This small molecule binds to this protein.
Small molecule (SMILES): CC[C@H](O)P(=O)(O)O

Binding-site contacts:
Ligand atom C2 contacts residue LEU372 of chain 1.D at 4.1 Å (hydrophobic).
Ligand atom O2 contacts residue LYS22 of chain 1.D at 2.7 Å (salt-bridge).
Ligand atom C1 contacts residue ARG333 of chain 1.D at 4.4 Å.
Ligand atom C3 contacts residue ILE121 of chain 1.D at 3.8 Å (hydrophobic).
Ligand atom O2 contacts residue ASP50 of chain 1.D at 3.8 Å.
Ligand atom C1 contacts residue UD11 of chain 1.X at 4.1 Å.
Ligand atom C2 contacts residue UD11 of chain 1.X at 3.7 Å.
Ligand atom P1 contacts residue ARG124 of chain 1.D at 3.8 Å.
Ligand atom O1 contacts residue LYS22 of chain 1.D at 3.4 Å (salt-bridge).
Ligand atom C1 contacts residue ARG399 of chain 1.D at 4.3 Å.
Ligand atom P1 contacts residue ARG399 of chain 1.D at 3.7 Å.
Ligand atom O3 contacts residue GLY118 of chain 1.D at 3.3 Å.
Ligand atom C3 contacts residue ARG333 of chain 1.D at 3.8 Å.
Ligand atom O2 contacts residue ARG399 of chain 1.D at 2.9 Å (salt-bridge).
Ligand atom O1 contacts residue ASP307 of chain 1.D at 4.4 Å.
Ligand atom C2 contacts residue LYS22 of chain 1.D at 3.8 Å.
Ligand atom C3 contacts residue CYS119 of chain 1.D at 2.9 Å (hydrophobic).
Ligand atom P1 contacts residue ARG95 of chain 1.D at 3.8 Å.
Ligand atom C3 contacts residue UD11 of chain 1.X at 3.5 Å.
Ligand atom C3 contacts residue ARG124 of chain 1.D at 3.9 Å.
Ligand atom O4 contacts residue ARG124 of chain 1.D at 2.8 Å (salt-bridge).
Ligand atom O2 contacts residue UD11 of chain 1.X at 3.6 Å.
Ligand atom C2 contacts residue ARG399 of chain 1.D at 3.9 Å.
Ligand atom O3 contacts residue CYS119 of chain 1.D at 2.7 Å (h-bond).
Ligand atom O3 contacts residue ARG95 of chain 1.D at 3.6 Å.
Ligand atom P1 contacts residue CYS119 of chain 1.D at 3.8 Å.
Ligand atom C2 contacts residue CYS119 of chain 1.D at 2.8 Å (hydrophobic).
Ligand atom O4 contacts residue ARG95 of chain 1.D at 3.7 Å.
Ligand atom O1 contacts residue LEU372 of chain 1.D at 4.1 Å.
Ligand atom O3 contacts residue ARG399 of chain 1.D at 3.4 Å (salt-bridge).
Ligand atom O2 contacts residue ARG95 of chain 1.D at 3.8 Å.
Ligand atom C1 contacts residue CYS119 of chain 1.D at 1.8 Å (hydrophobic).
Ligand atom O1 contacts residue CYS119 of chain 1.D at 4.0 Å.
Ligand atom O1 contacts residue UD11 of chain 1.X at 2.7 Å (h-bond).
Ligand atom O3 contacts residue ARG124 of chain 1.D at 2.9 Å (salt-bridge).
Ligand atom P1 contacts residue UD11 of chain 1.X at 4.0 Å.
Ligand atom O1 contacts residue ASN23 of chain 1.D at 3.9 Å.
Ligand atom P1 contacts residue LYS22 of chain 1.D at 3.9 Å.
Ligand atom O4 contacts residue UD11 of chain 1.X at 2.8 Å (h-bond).
Ligand atom C3 contacts residue ASP307 of chain 1.D at 4.1 Å.

Sequence of chain 1.D:
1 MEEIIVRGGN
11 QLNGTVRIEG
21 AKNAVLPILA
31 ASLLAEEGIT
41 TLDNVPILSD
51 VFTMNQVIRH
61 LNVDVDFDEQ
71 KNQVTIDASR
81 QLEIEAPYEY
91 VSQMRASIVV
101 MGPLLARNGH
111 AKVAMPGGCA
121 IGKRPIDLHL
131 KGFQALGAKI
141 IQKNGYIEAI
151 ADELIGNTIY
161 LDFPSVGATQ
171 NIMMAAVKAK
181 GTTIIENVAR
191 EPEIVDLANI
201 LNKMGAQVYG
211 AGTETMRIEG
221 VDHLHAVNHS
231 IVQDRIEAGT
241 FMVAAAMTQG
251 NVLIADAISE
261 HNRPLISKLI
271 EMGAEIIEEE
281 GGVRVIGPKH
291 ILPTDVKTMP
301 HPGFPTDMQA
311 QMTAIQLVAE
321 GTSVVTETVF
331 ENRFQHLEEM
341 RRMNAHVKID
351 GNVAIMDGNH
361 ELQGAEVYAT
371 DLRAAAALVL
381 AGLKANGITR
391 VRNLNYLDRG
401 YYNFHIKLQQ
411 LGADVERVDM